Sequence of chain 9.G:
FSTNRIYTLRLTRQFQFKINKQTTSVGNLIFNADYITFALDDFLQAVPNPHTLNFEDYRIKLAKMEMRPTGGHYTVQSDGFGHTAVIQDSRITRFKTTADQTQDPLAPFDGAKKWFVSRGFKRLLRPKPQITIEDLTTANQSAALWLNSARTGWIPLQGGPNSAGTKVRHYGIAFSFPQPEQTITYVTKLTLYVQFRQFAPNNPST

Binding-site contacts:
Ligand atom C2 contacts residue THR59 of chain 9.G at 3.4 Å.
Ligand atom OP2 contacts residue TYR244 of chain 9.G at 3.1 Å (h-bond).
Ligand atom OP2 contacts residue LYS115 of chain 9.G at 3.8 Å.
Ligand atom C2' contacts residue TYR244 of chain 9.G at 3.8 Å (hydrophobic).
Ligand atom C5 contacts residue LEU175 of chain 9.G at 3.7 Å (hydrophobic).
Ligand atom P contacts residue LYS165 of chain 9.I at 3.8 Å.
Ligand atom N3 contacts residue THR59 of chain 9.G at 3.3 Å (h-bond).
Ligand atom O4 contacts residue ARG56 of chain 8.I at 3.1 Å (salt-bridge).
Ligand atom C5 contacts residue LYS115 of chain 9.G at 3.9 Å.
Ligand atom N9 contacts residue LEU175 of chain 9.G at 3.8 Å.
Ligand atom P contacts residue PHE52 of chain 8.I at 4.0 Å.
Ligand atom OP2 contacts residue ARG61 of chain 9.G at 2.7 Å (salt-bridge).
Ligand atom C8 contacts residue TYR244 of chain 9.G at 3.3 Å (hydrophobic).
Ligand atom C8 contacts residue LEU175 of chain 9.G at 3.8 Å (hydrophobic).
Ligand atom O3' contacts residue LYS112 of chain 9.G at 3.4 Å.
Ligand atom N1 contacts residue THR59 of chain 9.G at 3.9 Å.
Ligand atom OP2 contacts residue LYS165 of chain 9.I at 2.9 Å (salt-bridge).
Ligand atom N7 contacts residue LEU175 of chain 9.G at 3.9 Å.
Ligand atom O6 contacts residue LYS173 of chain 9.G at 3.0 Å (salt-bridge).
Ligand atom C4 contacts residue LEU175 of chain 9.G at 3.9 Å (hydrophobic).
Ligand atom OP1 contacts residue PHE52 of chain 8.I at 3.0 Å (h-bond).
Ligand atom C5 contacts residue LYS173 of chain 9.G at 4.0 Å.
Ligand atom O6 contacts residue LYS115 of chain 9.G at 3.6 Å.
Ligand atom OP1 contacts residue LYS165 of chain 9.I at 2.8 Å (salt-bridge).
Ligand atom O2 contacts residue THR59 of chain 9.G at 3.2 Å (h-bond).
Ligand atom C8 contacts residue LYS115 of chain 9.G at 3.9 Å.
Ligand atom OP1 contacts residue LYS164 of chain 9.I at 3.3 Å.
Ligand atom C7 contacts residue PHE52 of chain 8.I at 3.7 Å (hydrophobic).
Ligand atom N4 contacts residue LYS173 of chain 9.G at 3.8 Å.
Ligand atom C2 contacts residue GLN246 of chain 9.G at 3.9 Å.
Ligand atom C6 contacts residue LYS173 of chain 9.G at 3.9 Å.
Ligand atom P contacts residue ARG61 of chain 9.G at 3.5 Å.
Ligand atom O2 contacts residue GLN246 of chain 9.G at 2.7 Å (h-bond).
Ligand atom O6 contacts residue LEU175 of chain 9.G at 3.8 Å.
Ligand atom O3' contacts residue ARG61 of chain 9.G at 3.9 Å.
Ligand atom OP1 contacts residue ARG61 of chain 9.G at 3.8 Å.
Ligand atom C5' contacts residue LEU113 of chain 9.G at 4.0 Å (hydrophobic).
Ligand atom O5' contacts residue TYR244 of chain 9.G at 3.8 Å.
Ligand atom C6 contacts residue LEU175 of chain 9.G at 3.6 Å (hydrophobic).
Ligand atom N7 contacts residue LYS115 of chain 9.G at 3.0 Å (salt-bridge).

Sequence of chain 9.I:
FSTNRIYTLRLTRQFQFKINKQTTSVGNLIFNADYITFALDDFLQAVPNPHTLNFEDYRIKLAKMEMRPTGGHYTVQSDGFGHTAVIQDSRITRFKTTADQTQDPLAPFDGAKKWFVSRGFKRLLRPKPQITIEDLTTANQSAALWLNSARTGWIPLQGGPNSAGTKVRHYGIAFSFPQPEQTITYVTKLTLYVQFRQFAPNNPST

This small molecule binds to this protein.
Small molecule (SMILES): Cc1cn([C@H]2C[C@H](O)[C@@H](CO[P](=O)(O)O[C@H]3C[C@H](n4cnc5c(=O)[nH]c(N)nc54)O[C@@H]3CO[P](=O)(O)O[C@H]3C[C@H](n4ccc(N)nc4=O)O[C@@H]3COP(=O)=O)O2)c(=O)[nH]c1=O

Sequence of chain 8.I:
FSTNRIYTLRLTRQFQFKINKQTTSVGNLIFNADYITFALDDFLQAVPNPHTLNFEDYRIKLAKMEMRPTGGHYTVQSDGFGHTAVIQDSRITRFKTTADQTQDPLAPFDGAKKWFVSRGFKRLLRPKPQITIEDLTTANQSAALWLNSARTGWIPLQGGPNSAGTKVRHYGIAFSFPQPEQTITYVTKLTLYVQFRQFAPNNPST